Binding-site contacts:
Ligand atom C1 contacts residue ASN448 of chain 1.E at 1.5 Å.
Ligand atom C5 contacts residue ASN448 of chain 1.E at 3.7 Å.
Ligand atom O5 contacts residue SER293 of chain 1.E at 2.9 Å (h-bond).
Ligand atom C5 contacts residue SER293 of chain 1.E at 3.9 Å.
Ligand atom O6 contacts residue SER293 of chain 1.E at 3.0 Å (h-bond).
Ligand atom C7 contacts residue ASN448 of chain 1.E at 3.3 Å.
Ligand atom C3 contacts residue ASN448 of chain 1.E at 3.8 Å.
Ligand atom O5 contacts residue ASN448 of chain 1.E at 2.4 Å (h-bond).
Ligand atom C8 contacts residue NAG1 of chain 1.AA at 3.5 Å.
Ligand atom N2 contacts residue ASN448 of chain 1.E at 2.8 Å (h-bond).
Ligand atom C8 contacts residue ASN448 of chain 1.E at 3.9 Å.
Ligand atom O7 contacts residue ASN448 of chain 1.E at 3.5 Å (h-bond).
Ligand atom C2 contacts residue ASN448 of chain 1.E at 2.4 Å.
Ligand atom C4 contacts residue ASN448 of chain 1.E at 4.2 Å.
Ligand atom C6 contacts residue SER293 of chain 1.E at 3.8 Å.
Ligand atom C8 contacts residue ASN264 of chain 1.E at 3.4 Å.
Ligand atom C1 contacts residue SER293 of chain 1.E at 3.8 Å.

This protein binds this small molecule.
Small molecule (SMILES): CC(=O)N[C@H]1[C@H](O[C@H]2[C@H](O)[C@@H](NC(C)=O)CO[C@@H]2CO)O[C@H](CO)[C@@H](O)[C@@H]1O

Sequence of chain 1.E:
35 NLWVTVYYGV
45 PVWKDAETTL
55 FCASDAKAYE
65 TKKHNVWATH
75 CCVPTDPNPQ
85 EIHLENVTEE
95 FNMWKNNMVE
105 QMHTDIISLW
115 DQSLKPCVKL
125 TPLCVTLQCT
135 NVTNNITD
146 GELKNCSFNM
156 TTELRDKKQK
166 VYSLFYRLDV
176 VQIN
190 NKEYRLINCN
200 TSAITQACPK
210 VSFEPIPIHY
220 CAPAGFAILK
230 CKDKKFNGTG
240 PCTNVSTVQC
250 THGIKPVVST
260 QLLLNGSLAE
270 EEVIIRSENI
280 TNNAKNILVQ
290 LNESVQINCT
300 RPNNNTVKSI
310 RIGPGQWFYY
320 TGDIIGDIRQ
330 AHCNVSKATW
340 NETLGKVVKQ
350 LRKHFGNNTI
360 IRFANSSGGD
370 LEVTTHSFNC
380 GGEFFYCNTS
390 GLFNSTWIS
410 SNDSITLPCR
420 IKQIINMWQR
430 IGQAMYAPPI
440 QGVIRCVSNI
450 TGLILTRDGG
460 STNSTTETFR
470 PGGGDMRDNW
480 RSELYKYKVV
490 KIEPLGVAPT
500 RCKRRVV